Sequence of chain 1.M:
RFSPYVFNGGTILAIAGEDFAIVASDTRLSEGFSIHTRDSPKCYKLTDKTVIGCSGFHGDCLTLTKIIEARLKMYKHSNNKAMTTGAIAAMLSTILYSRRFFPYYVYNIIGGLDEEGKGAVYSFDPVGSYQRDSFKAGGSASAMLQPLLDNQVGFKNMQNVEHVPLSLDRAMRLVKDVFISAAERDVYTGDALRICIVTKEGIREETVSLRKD

The small molecule below binds the protein below.
Small molecule (SMILES): CC(C)C[C@H](NC(=O)[C@@H](N)CC(C)C)C(=O)N[C@@H](Cc1ccc(O)cc1)[C@@H](O)CO

Binding-site contacts:
Ligand atom C7 contacts residue ALA49 of chain 1.L at 3.6 Å (hydrophobic).
Ligand atom O contacts residue GLY47 of chain 1.L at 2.9 Å (h-bond).
Ligand atom CA contacts residue THR21 of chain 1.L at 3.4 Å.
Ligand atom O3 contacts residue LYS33 of chain 1.L at 2.9 Å (salt-bridge).
Ligand atom O1 contacts residue VAL31 of chain 1.L at 3.5 Å.
Ligand atom C22 contacts residue THR1 of chain 1.L at 1.5 Å.
Ligand atom C22 contacts residue TYR169 of chain 1.L at 3.5 Å (hydrophobic).
Ligand atom CA contacts residue THR1 of chain 1.L at 2.4 Å.
Ligand atom CA contacts residue GLY47 of chain 1.L at 3.7 Å.
Ligand atom N contacts residue PHQ1 of chain 1.FB at 1.3 Å.
Ligand atom CB contacts residue PHQ1 of chain 1.FB at 3.7 Å.
Ligand atom O1 contacts residue SER129 of chain 1.M at 3.6 Å.
Ligand atom C contacts residue PHQ1 of chain 1.FB at 3.2 Å.
Ligand atom C20 contacts residue GLY47 of chain 1.L at 3.6 Å.
Ligand atom C10 contacts residue ALA49 of chain 1.L at 3.4 Å (hydrophobic).
Ligand atom O3 contacts residue TYR169 of chain 1.L at 3.0 Å (h-bond).
Ligand atom CA contacts residue PHQ1 of chain 1.FB at 2.5 Å.
Ligand atom C12 contacts residue ALA49 of chain 1.L at 3.5 Å (hydrophobic).
Ligand atom C contacts residue GLY47 of chain 1.L at 3.7 Å.
Ligand atom N contacts residue THR21 of chain 1.L at 2.8 Å (h-bond).
Ligand atom O contacts residue PHQ1 of chain 1.FB at 3.6 Å.
Ligand atom N contacts residue ASP125 of chain 1.M at 2.8 Å (salt-bridge).
Ligand atom O contacts residue THR1 of chain 1.L at 2.3 Å (h-bond).
Ligand atom C contacts residue THR21 of chain 1.L at 3.5 Å.
Ligand atom N contacts residue GLY47 of chain 1.L at 2.8 Å (h-bond).
Ligand atom O contacts residue THR21 of chain 1.L at 3.1 Å (h-bond).
Ligand atom CB contacts residue THR21 of chain 1.L at 3.7 Å.
Ligand atom O3 contacts residue ARG19 of chain 1.L at 3.1 Å (salt-bridge).
Ligand atom N contacts residue THR1 of chain 1.L at 3.7 Å.
Ligand atom C20 contacts residue THR1 of chain 1.L at 2.8 Å.
Ligand atom C10 contacts residue VAL31 of chain 1.L at 3.4 Å (hydrophobic).
Ligand atom C contacts residue THR1 of chain 1.L at 1.4 Å.
Ligand atom O contacts residue ALA49 of chain 1.L at 3.1 Å (h-bond).
Ligand atom CA contacts residue GLY47 of chain 1.L at 3.6 Å.
Ligand atom C contacts residue LYS33 of chain 1.L at 3.7 Å.
Ligand atom O3 contacts residue THR1 of chain 1.L at 2.3 Å (h-bond).
Ligand atom CD2 contacts residue ALA27 of chain 1.L at 3.5 Å (hydrophobic).
Ligand atom O contacts residue ALA20 of chain 1.L at 3.4 Å.
Ligand atom CD1 contacts residue GLY47 of chain 1.L at 3.4 Å.
Ligand atom C12 contacts residue VAL31 of chain 1.L at 3.5 Å (hydrophobic).

Sequence of chain 1.L:
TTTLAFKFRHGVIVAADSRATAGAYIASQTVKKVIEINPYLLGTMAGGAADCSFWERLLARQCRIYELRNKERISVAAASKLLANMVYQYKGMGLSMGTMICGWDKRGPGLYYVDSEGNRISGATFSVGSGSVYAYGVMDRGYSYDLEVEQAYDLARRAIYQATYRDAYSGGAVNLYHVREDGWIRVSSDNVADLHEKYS